Sequence of chain 54.A:
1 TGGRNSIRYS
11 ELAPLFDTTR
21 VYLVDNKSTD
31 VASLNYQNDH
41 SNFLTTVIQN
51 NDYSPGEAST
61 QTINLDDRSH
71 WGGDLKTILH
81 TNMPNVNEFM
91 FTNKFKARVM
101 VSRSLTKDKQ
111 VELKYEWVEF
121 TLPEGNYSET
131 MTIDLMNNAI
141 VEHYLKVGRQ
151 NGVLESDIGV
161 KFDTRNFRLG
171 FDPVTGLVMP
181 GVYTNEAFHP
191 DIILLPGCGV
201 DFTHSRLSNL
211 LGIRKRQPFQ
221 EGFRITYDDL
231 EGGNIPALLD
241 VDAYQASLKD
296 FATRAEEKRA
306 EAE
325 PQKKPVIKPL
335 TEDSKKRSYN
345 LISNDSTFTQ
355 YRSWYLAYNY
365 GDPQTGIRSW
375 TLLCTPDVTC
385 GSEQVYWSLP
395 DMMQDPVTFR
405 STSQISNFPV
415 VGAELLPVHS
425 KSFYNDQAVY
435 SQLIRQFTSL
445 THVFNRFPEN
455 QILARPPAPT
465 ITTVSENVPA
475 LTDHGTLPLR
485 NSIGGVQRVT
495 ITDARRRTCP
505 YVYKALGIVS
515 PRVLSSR

Binding-site contacts:
Ligand atom C13 contacts residue ARG224 of chain 54.A at 4.2 Å.
Ligand atom C3 contacts residue TRP117 of chain 54.A at 3.5 Å (hydrophobic).
Ligand atom O3S contacts residue THR226 of chain 54.A at 4.0 Å.
Ligand atom C15 contacts residue TRP117 of chain 54.A at 4.2 Å (hydrophobic).
Ligand atom C16 contacts residue TRP117 of chain 54.A at 3.7 Å (hydrophobic).
Ligand atom C15 contacts residue ARG224 of chain 54.A at 3.3 Å.
Ligand atom C1 contacts residue ARG224 of chain 54.A at 3.8 Å.
Ligand atom C1 contacts residue ARG98 of chain 54.A at 3.2 Å.
Ligand atom O1S contacts residue ARG98 of chain 54.A at 3.6 Å.
Ligand atom C14 contacts residue ARG224 of chain 54.A at 4.5 Å.
Ligand atom C2 contacts residue ARG224 of chain 54.A at 3.8 Å.
Ligand atom N1 contacts residue ARG98 of chain 54.A at 4.3 Å.
Ligand atom C3 contacts residue ARG98 of chain 54.A at 3.2 Å.
Ligand atom O1S contacts residue THR226 of chain 54.A at 4.3 Å.
Ligand atom O1S contacts residue ASP228 of chain 54.A at 3.6 Å.
Ligand atom C2 contacts residue ARG98 of chain 54.A at 3.4 Å.
Ligand atom N1 contacts residue ARG224 of chain 54.A at 4.2 Å.
Ligand atom C16 contacts residue ARG224 of chain 54.A at 4.0 Å.
Ligand atom S1 contacts residue ARG98 of chain 54.A at 4.4 Å.
Ligand atom C3 contacts residue ARG224 of chain 54.A at 3.5 Å.
Ligand atom N1 contacts residue TRP117 of chain 54.A at 4.1 Å.

The small molecule below binds the protein below.
Small molecule (SMILES): CCCCCCCCCCCC[N+](C)(C)CCCS(=O)(=O)O